A small-molecule ligand and the protein it binds are described below.
Small molecule (SMILES): CC(=O)N[C@H]1[C@H](O[C@H]2[C@H](O)[C@@H](NC(C)=O)CO[C@@H]2CO)O[C@H](CO)[C@@H](O[C@@H]2O[C@H](CO[C@H]3O[C@H](CO)[C@@H](O)[C@H](O[C@H]4O[C@H](CO)[C@@H](O)[C@H](O)[C@@H]4O)[C@@H]3O)[C@@H](O)[C@H](O[C@H]3O[C@H](CO)[C@@H](O)[C@H](O)[C@@H]3O[C@H]3O[C@H](CO)[C@@H](O)[C@H](O)[C@@H]3O[C@H]3O[C@H](CO)[C@@H](O)[C@H](O)[C@@H]3O)[C@@H]2O)[C@@H]1O

Binding-site contacts:
Ligand atom O5 contacts residue VAL159 of chain 1.A at 3.5 Å.
Ligand atom O4 contacts residue ILE267 of chain 1.A at 2.9 Å (h-bond).
Ligand atom C4 contacts residue TYR177 of chain 1.A at 3.8 Å (hydrophobic).
Ligand atom C6 contacts residue GLN265 of chain 1.A at 3.2 Å.
Ligand atom O6 contacts residue GLU144 of chain 1.A at 2.6 Å (salt-bridge).
Ligand atom C1 contacts residue ASN173 of chain 1.A at 1.4 Å.
Ligand atom C7 contacts residue ASN173 of chain 1.A at 3.4 Å.
Ligand atom O5 contacts residue ILE267 of chain 1.A at 3.7 Å.
Ligand atom O4 contacts residue GLN265 of chain 1.A at 3.4 Å (h-bond).
Ligand atom O6 contacts residue ILE267 of chain 1.A at 2.9 Å (h-bond).
Ligand atom C8 contacts residue VAL169 of chain 1.A at 3.6 Å (hydrophobic).
Ligand atom C6 contacts residue ILE157 of chain 1.A at 3.1 Å (hydrophobic).
Ligand atom O7 contacts residue ILE157 of chain 1.A at 3.7 Å.
Ligand atom C6 contacts residue TYR177 of chain 1.A at 3.6 Å (hydrophobic).
Ligand atom C7 contacts residue TYR177 of chain 1.A at 3.8 Å (hydrophobic).
Ligand atom C5 contacts residue ILE157 of chain 1.A at 3.3 Å (hydrophobic).
Ligand atom C5 contacts residue ASN173 of chain 1.A at 3.6 Å.
Ligand atom O6 contacts residue VAL159 of chain 1.A at 3.4 Å.
Ligand atom O4 contacts residue ILE157 of chain 1.A at 3.7 Å.
Ligand atom C8 contacts residue ASN156 of chain 1.A at 3.6 Å.
Ligand atom O7 contacts residue TYR177 of chain 1.A at 2.9 Å (h-bond).
Ligand atom O4 contacts residue CYS186 of chain 1.A at 3.2 Å (h-bond).
Ligand atom O7 contacts residue SER158 of chain 1.A at 3.6 Å.
Ligand atom C8 contacts residue ILE157 of chain 1.A at 3.4 Å (hydrophobic).
Ligand atom O4 contacts residue CYS266 of chain 1.A at 3.3 Å.
Ligand atom C6 contacts residue GLU144 of chain 1.A at 3.3 Å.
Ligand atom C7 contacts residue ILE157 of chain 1.A at 3.4 Å (hydrophobic).
Ligand atom O5 contacts residue ASN173 of chain 1.A at 2.3 Å (h-bond).
Ligand atom O7 contacts residue THR175 of chain 1.A at 3.5 Å (h-bond).
Ligand atom C2 contacts residue ASN173 of chain 1.A at 2.5 Å.
Ligand atom O7 contacts residue ASN173 of chain 1.A at 3.4 Å (h-bond).
Ligand atom C3 contacts residue ASN173 of chain 1.A at 3.8 Å.
Ligand atom O3 contacts residue THR196 of chain 1.A at 3.6 Å.
Ligand atom O4 contacts residue NAG2 of chain 1.B at 3.6 Å.
Ligand atom O3 contacts residue TYR177 of chain 1.A at 3.6 Å.
Ligand atom O3 contacts residue CYS186 of chain 1.A at 3.8 Å.
Ligand atom O7 contacts residue TYR176 of chain 1.A at 3.3 Å.
Ligand atom N2 contacts residue ASN173 of chain 1.A at 3.0 Å (h-bond).
Ligand atom C6 contacts residue ILE267 of chain 1.A at 3.6 Å (hydrophobic).
Ligand atom C7 contacts residue VAL169 of chain 1.A at 3.8 Å (hydrophobic).

Sequence of chain 1.A:
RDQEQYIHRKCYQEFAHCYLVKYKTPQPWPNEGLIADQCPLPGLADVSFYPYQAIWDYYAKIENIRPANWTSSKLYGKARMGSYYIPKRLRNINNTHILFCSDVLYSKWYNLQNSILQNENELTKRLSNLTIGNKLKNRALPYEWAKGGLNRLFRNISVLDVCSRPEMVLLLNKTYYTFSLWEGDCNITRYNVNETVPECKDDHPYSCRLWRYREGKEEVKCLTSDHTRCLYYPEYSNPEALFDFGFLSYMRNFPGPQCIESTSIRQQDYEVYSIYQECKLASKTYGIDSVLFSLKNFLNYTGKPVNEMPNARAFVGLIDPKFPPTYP